Binding-site contacts:
Ligand atom C1 contacts residue ASN714 of chain 1.D at 3.2 Å.
Ligand atom O4 contacts residue LEU919 of chain 1.D at 4.2 Å.
Ligand atom C5 contacts residue LEU919 of chain 1.D at 4.4 Å (hydrophobic).
Ligand atom C5 contacts residue ASN714 of chain 1.D at 4.1 Å.
Ligand atom O7 contacts residue GLN1068 of chain 1.D at 4.4 Å.
Ligand atom O5 contacts residue ASN714 of chain 1.D at 2.8 Å (h-bond).
Ligand atom C6 contacts residue ASN714 of chain 1.D at 4.3 Å.
Ligand atom C7 contacts residue LEU919 of chain 1.D at 4.2 Å (hydrophobic).
Ligand atom C1 contacts residue LEU919 of chain 1.D at 4.3 Å (hydrophobic).
Ligand atom O7 contacts residue LEU919 of chain 1.D at 3.6 Å.

Sequence of chain 1.D:
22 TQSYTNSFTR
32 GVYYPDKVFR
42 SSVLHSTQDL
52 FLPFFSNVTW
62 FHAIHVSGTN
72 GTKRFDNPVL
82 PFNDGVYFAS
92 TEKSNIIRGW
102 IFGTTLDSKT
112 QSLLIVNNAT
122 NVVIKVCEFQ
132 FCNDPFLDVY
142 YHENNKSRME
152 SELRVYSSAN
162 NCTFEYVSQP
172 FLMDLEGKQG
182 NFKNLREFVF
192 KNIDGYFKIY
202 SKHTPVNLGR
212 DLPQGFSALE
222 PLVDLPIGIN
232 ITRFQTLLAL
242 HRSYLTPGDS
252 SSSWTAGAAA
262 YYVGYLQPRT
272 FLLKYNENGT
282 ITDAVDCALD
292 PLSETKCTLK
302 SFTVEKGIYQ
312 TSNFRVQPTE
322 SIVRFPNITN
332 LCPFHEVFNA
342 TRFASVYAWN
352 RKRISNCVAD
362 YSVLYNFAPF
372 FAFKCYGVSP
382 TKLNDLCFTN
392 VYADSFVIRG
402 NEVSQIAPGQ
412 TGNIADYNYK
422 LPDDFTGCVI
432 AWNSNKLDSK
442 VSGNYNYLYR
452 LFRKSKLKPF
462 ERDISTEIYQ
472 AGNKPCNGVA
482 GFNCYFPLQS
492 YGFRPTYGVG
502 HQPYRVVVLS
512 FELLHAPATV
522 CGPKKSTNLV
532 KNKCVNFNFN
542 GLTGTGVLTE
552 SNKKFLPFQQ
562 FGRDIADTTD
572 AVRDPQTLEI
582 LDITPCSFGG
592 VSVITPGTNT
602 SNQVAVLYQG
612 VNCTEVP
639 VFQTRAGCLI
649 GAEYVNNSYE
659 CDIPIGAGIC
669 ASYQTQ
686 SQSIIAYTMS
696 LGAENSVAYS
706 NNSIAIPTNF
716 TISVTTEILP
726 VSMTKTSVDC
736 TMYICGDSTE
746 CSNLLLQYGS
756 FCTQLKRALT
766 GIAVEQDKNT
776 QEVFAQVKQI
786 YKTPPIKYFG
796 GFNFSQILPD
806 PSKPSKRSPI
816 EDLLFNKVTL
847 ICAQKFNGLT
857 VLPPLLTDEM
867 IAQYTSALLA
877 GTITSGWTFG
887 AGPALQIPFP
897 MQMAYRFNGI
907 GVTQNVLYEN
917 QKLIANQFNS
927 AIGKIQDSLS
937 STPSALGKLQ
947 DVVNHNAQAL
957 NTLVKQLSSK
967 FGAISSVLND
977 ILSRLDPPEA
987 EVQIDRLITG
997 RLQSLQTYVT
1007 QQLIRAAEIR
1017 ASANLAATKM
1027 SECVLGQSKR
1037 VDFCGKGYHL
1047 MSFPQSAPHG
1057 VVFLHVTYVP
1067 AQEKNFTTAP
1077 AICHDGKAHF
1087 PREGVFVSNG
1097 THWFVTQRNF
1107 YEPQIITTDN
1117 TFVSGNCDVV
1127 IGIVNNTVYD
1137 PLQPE

A small-molecule ligand and the protein it binds are described below.
Small molecule (SMILES): CC(=O)N[C@H]1[C@H](O[C@H]2[C@H](O)[C@@H](NC(C)=O)CO[C@@H]2CO)O[C@H](CO)[C@@H](O)[C@@H]1O